Binding-site contacts:
Ligand atom NAP contacts residue THR471 of chain 1.C at 3.5 Å (h-bond).
Ligand atom OAE contacts residue SER645 of chain 1.C at 2.8 Å (h-bond).
Ligand atom OAQ contacts residue THR677 of chain 1.C at 2.8 Å (h-bond).
Ligand atom NAP contacts residue PRO469 of chain 1.C at 2.9 Å (h-bond).
Ligand atom CAZ contacts residue GLU696 of chain 1.C at 3.5 Å.
Ligand atom FAF contacts residue GLU696 of chain 1.C at 2.7 Å.
Ligand atom FAH contacts residue GLU393 of chain 1.C at 3.0 Å.
Ligand atom CAW contacts residue TYR441 of chain 1.C at 3.6 Å (hydrophobic).
Ligand atom CAT contacts residue TYR441 of chain 1.C at 3.6 Å (hydrophobic).
Ligand atom CAJ contacts residue TYR441 of chain 1.C at 3.6 Å (hydrophobic).
Ligand atom FAG contacts residue TYR396 of chain 1.C at 3.7 Å.
Ligand atom CAS contacts residue GLU696 of chain 1.C at 3.5 Å.
Ligand atom FAG contacts residue TYR723 of chain 1.C at 3.2 Å.
Ligand atom OAD contacts residue GLU696 of chain 1.C at 3.6 Å (salt-bridge).
Ligand atom OAE contacts residue GLY644 of chain 1.C at 3.3 Å.
Ligand atom CAU contacts residue TYR441 of chain 1.C at 3.7 Å (hydrophobic).
Ligand atom FAF contacts residue TYR723 of chain 1.C at 3.3 Å.
Ligand atom CAL contacts residue THR677 of chain 1.C at 3.7 Å.
Ligand atom NAY contacts residue TYR441 of chain 1.C at 3.6 Å.
Ligand atom CAS contacts residue TYR441 of chain 1.C at 3.6 Å (hydrophobic).
Ligand atom CAZ contacts residue TYR723 of chain 1.C at 3.6 Å (hydrophobic).
Ligand atom CAL contacts residue GLU393 of chain 1.C at 3.6 Å.
Ligand atom OAB contacts residue ARG476 of chain 1.C at 2.7 Å (salt-bridge).
Ligand atom CAJ contacts residue TYR723 of chain 1.C at 3.6 Å (hydrophobic).
Ligand atom OAD contacts residue SER645 of chain 1.C at 3.0 Å (h-bond).
Ligand atom CAV contacts residue TYR441 of chain 1.C at 3.7 Å (hydrophobic).
Ligand atom FAG contacts residue PRO469 of chain 1.C at 3.5 Å.
Ligand atom CAK contacts residue THR677 of chain 1.C at 3.7 Å.
Ligand atom PBA contacts residue SER645 of chain 1.C at 3.5 Å.
Ligand atom CAT contacts residue THR471 of chain 1.C at 3.5 Å.
Ligand atom OAA contacts residue ARG476 of chain 1.C at 2.5 Å (salt-bridge).
Ligand atom FAH contacts residue TYR441 of chain 1.C at 3.5 Å.
Ligand atom OAA contacts residue LEU470 of chain 1.C at 3.4 Å.
Ligand atom FAF contacts residue MET699 of chain 1.C at 3.6 Å.
Ligand atom OAC contacts residue SER645 of chain 1.C at 3.7 Å.
Ligand atom CAJ contacts residue PRO469 of chain 1.C at 3.5 Å (hydrophobic).
Ligand atom NAP contacts residue TYR441 of chain 1.C at 3.6 Å.
Ligand atom CAV contacts residue PRO469 of chain 1.C at 3.6 Å (hydrophobic).
Ligand atom OAA contacts residue THR471 of chain 1.C at 2.9 Å (h-bond).
Ligand atom CAK contacts residue MET699 of chain 1.C at 3.7 Å (hydrophobic).

Sequence of chain 1.C:
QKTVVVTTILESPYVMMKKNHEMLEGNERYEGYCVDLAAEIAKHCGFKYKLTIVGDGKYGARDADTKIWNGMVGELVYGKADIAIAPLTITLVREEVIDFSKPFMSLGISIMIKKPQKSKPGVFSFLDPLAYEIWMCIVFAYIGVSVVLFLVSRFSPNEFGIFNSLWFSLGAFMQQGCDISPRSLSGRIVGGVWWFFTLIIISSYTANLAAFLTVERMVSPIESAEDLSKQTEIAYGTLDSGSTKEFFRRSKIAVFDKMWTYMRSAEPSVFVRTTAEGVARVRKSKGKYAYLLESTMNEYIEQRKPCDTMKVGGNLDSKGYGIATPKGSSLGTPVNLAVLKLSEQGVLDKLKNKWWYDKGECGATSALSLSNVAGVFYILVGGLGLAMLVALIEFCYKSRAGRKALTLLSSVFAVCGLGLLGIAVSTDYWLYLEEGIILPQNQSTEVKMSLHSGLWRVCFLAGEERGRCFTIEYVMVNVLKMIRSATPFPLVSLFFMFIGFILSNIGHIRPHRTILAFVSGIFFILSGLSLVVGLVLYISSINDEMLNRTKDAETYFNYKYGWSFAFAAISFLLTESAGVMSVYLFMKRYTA

This protein binds this small molecule.
Small molecule (SMILES): O=c1[nH]c2cc(C(F)(F)F)c(N3CCOCC3)cc2n(CP(=O)(O)O)c1=O